Sequence of chain 1.B:
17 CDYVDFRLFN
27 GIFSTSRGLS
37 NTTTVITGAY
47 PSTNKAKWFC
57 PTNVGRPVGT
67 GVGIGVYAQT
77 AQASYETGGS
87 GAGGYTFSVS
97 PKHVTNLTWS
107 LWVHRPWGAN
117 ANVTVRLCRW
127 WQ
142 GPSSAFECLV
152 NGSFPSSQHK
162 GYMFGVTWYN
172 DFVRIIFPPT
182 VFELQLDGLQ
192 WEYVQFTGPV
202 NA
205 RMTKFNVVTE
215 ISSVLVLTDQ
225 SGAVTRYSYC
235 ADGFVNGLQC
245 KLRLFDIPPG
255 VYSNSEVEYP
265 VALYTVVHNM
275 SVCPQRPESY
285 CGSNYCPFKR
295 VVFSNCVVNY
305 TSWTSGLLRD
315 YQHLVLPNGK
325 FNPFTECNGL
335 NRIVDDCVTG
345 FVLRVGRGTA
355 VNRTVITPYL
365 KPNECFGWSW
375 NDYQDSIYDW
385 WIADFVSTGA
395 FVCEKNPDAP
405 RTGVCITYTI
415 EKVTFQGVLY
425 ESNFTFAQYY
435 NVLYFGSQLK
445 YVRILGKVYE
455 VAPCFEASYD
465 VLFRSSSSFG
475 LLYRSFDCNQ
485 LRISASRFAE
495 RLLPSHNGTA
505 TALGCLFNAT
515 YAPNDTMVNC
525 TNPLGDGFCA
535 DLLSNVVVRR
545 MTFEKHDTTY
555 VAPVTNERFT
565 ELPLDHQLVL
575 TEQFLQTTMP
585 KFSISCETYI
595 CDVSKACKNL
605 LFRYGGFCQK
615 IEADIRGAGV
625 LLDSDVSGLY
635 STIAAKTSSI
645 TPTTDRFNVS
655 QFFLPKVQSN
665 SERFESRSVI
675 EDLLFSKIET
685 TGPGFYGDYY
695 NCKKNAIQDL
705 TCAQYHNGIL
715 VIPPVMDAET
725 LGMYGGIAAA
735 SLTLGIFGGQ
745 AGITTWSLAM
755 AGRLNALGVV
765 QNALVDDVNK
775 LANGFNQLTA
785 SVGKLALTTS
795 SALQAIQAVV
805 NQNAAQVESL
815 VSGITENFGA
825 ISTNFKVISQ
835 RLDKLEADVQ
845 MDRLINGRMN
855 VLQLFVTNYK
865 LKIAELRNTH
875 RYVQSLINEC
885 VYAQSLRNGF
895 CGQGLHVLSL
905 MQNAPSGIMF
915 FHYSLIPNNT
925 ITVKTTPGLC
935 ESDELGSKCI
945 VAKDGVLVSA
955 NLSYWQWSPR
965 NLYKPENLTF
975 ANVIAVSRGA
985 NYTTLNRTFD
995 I

Sequence of chain 1.A:
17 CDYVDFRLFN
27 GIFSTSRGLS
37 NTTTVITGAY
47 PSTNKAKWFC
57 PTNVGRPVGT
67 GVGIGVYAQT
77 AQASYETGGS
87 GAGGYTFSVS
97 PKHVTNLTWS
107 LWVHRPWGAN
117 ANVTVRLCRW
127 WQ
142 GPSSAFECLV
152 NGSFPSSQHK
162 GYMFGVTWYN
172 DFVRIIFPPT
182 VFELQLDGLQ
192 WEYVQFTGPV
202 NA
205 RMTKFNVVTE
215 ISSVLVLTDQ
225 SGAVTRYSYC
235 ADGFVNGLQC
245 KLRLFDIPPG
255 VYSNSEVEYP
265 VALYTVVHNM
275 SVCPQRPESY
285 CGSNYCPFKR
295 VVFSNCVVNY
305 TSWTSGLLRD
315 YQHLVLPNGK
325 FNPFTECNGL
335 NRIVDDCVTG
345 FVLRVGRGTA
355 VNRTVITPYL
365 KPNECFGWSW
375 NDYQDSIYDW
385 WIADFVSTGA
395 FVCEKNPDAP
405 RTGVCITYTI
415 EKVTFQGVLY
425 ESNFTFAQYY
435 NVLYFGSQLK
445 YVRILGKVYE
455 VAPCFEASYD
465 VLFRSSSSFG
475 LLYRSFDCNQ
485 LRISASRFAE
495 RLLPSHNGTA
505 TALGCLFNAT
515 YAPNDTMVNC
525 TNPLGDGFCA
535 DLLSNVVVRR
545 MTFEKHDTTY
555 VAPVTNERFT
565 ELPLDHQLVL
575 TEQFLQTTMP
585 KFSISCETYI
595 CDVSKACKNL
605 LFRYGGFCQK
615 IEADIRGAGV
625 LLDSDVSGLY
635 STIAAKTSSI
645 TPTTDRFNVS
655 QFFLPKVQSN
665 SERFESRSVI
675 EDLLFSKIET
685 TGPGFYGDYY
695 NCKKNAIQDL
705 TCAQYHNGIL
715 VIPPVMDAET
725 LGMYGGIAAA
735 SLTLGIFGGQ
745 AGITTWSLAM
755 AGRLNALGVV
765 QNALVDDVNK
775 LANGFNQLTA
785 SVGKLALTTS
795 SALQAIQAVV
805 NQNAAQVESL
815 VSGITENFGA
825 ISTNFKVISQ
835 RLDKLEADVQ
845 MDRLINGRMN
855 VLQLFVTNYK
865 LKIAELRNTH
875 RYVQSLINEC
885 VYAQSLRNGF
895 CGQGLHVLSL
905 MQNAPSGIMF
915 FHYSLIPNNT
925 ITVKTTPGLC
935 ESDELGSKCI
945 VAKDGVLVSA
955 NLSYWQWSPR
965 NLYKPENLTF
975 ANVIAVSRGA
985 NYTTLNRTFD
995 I

Binding-site contacts:
Ligand atom C4 contacts residue ASN985 of chain 1.A at 4.2 Å.
Ligand atom C3 contacts residue ASN985 of chain 1.A at 3.8 Å.
Ligand atom N2 contacts residue ASN985 of chain 1.A at 3.0 Å (h-bond).
Ligand atom C8 contacts residue ASN560 of chain 1.A at 3.4 Å.
Ligand atom C2 contacts residue ASN985 of chain 1.A at 2.5 Å.
Ligand atom C7 contacts residue ASN985 of chain 1.A at 3.9 Å.
Ligand atom N2 contacts residue ASN560 of chain 1.A at 4.0 Å.
Ligand atom C5 contacts residue ASN985 of chain 1.A at 3.7 Å.
Ligand atom O7 contacts residue ASN985 of chain 1.A at 4.4 Å.
Ligand atom O6 contacts residue ASN766 of chain 1.B at 4.2 Å.
Ligand atom C7 contacts residue ASN560 of chain 1.A at 4.2 Å.
Ligand atom O5 contacts residue ASN985 of chain 1.A at 2.4 Å (h-bond).
Ligand atom C1 contacts residue ASN985 of chain 1.A at 1.4 Å.

This protein binds this small molecule.
Small molecule (SMILES): CC(=O)N[C@@H]1[C@@H](O)[C@H](O)[C@@H](CO)O[C@H]1O